Sequence of chain 1.A:
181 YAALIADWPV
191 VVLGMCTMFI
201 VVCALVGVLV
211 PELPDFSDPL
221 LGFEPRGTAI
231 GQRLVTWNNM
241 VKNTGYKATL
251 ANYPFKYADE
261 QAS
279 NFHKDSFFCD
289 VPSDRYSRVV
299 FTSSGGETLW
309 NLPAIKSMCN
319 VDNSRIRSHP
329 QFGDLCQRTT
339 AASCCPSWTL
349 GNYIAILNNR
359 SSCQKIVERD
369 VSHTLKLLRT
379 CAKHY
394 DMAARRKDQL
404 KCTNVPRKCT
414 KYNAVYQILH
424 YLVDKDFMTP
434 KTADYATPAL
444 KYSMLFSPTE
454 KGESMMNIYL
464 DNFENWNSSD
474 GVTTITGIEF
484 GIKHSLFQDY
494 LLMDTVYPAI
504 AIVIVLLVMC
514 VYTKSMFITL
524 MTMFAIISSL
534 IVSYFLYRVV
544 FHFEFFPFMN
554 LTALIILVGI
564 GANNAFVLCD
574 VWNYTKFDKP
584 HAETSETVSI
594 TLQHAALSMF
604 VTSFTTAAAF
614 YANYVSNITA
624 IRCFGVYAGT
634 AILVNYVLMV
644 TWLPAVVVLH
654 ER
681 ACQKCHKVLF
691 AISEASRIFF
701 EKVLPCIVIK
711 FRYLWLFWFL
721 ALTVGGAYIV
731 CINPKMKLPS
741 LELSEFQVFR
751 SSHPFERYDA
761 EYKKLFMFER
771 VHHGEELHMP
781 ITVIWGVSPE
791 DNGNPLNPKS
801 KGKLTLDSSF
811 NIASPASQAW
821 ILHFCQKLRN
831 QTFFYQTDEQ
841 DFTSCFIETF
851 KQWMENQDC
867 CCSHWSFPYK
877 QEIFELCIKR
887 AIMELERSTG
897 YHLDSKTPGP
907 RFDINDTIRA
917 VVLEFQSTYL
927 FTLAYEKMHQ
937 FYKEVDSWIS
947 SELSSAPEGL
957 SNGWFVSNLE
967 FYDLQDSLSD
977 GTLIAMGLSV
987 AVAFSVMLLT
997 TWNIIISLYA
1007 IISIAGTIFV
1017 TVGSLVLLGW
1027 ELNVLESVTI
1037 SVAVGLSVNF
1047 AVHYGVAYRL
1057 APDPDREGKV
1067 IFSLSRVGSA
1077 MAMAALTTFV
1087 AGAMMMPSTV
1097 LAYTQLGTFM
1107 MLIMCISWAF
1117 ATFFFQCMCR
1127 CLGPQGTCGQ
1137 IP

A small-molecule ligand and the protein it binds are described below.
Small molecule (SMILES): CC(=O)N[C@@H]1[C@@H](O)[C@H](O)[C@@H](CO)O[C@H]1O

Binding-site contacts:
Ligand atom C8 contacts residue ASN830 of chain 1.A at 3.4 Å.
Ligand atom C8 contacts residue GLN826 of chain 1.A at 4.0 Å.
Ligand atom C3 contacts residue ASN830 of chain 1.A at 3.8 Å.
Ligand atom C5 contacts residue ASN830 of chain 1.A at 3.6 Å.
Ligand atom O6 contacts residue ASN830 of chain 1.A at 3.2 Å (h-bond).
Ligand atom N2 contacts residue ASN830 of chain 1.A at 2.7 Å (h-bond).
Ligand atom C1 contacts residue ASN830 of chain 1.A at 1.5 Å.
Ligand atom C2 contacts residue ASN830 of chain 1.A at 2.5 Å.
Ligand atom O5 contacts residue ASN830 of chain 1.A at 2.6 Å (h-bond).
Ligand atom C4 contacts residue ASN830 of chain 1.A at 4.1 Å.
Ligand atom O7 contacts residue ASN830 of chain 1.A at 3.4 Å (h-bond).
Ligand atom C6 contacts residue ASN830 of chain 1.A at 3.6 Å.
Ligand atom C7 contacts residue ASN830 of chain 1.A at 2.9 Å.